Binding-site contacts:
Ligand atom C14 contacts residue TYR503 of chain 1.D at 3.9 Å (hydrophobic).
Ligand atom C02 contacts residue TYR348 of chain 1.B at 3.8 Å (hydrophobic).
Ligand atom C09 contacts residue PHE67 of chain 1.E at 4.0 Å (hydrophobic).
Ligand atom N01 contacts residue SER501 of chain 1.D at 3.9 Å.
Ligand atom O07 contacts residue TYR503 of chain 1.D at 4.2 Å.
Ligand atom O04 contacts residue TYR503 of chain 1.D at 4.3 Å.
Ligand atom N01 contacts residue LEU502 of chain 1.D at 4.5 Å.
Ligand atom O19 contacts residue CYS506 of chain 1.D at 4.3 Å.
Ligand atom C03 contacts residue SER501 of chain 1.D at 3.2 Å.
Ligand atom O12 contacts residue TYR503 of chain 1.D at 3.7 Å.
Ligand atom C09 contacts residue TYR503 of chain 1.D at 4.2 Å (hydrophobic).
Ligand atom P05 contacts residue PHE67 of chain 1.E at 4.4 Å.
Ligand atom C02 contacts residue LEU502 of chain 1.D at 3.8 Å (hydrophobic).
Ligand atom O08 contacts residue PHE67 of chain 1.E at 4.2 Å.
Ligand atom N01 contacts residue TYR348 of chain 1.B at 2.9 Å (h-bond).
Ligand atom C13 contacts residue TYR503 of chain 1.D at 4.2 Å (hydrophobic).
Ligand atom C25 contacts residue PHE67 of chain 1.E at 4.1 Å (hydrophobic).
Ligand atom O07 contacts residue ALA66 of chain 1.E at 3.3 Å.
Ligand atom C17 contacts residue LEU480 of chain 1.D at 4.0 Å (hydrophobic).
Ligand atom O07 contacts residue PHE67 of chain 1.E at 3.0 Å (h-bond).
Ligand atom C23 contacts residue TYR503 of chain 1.D at 4.5 Å (hydrophobic).
Ligand atom C02 contacts residue SER501 of chain 1.D at 3.1 Å.
Ligand atom O19 contacts residue LEU502 of chain 1.D at 4.2 Å.
Ligand atom C15 contacts residue CYS506 of chain 1.D at 4.2 Å (hydrophobic).
Ligand atom C23 contacts residue PHE67 of chain 1.E at 4.2 Å (hydrophobic).
Ligand atom C14 contacts residue CYS506 of chain 1.D at 4.3 Å (hydrophobic).
Ligand atom C18 contacts residue LEU480 of chain 1.D at 4.4 Å (hydrophobic).
Ligand atom O20 contacts residue TYR503 of chain 1.D at 4.4 Å.
Ligand atom O04 contacts residue SER501 of chain 1.D at 3.6 Å (h-bond).
Ligand atom O20 contacts residue PHE67 of chain 1.E at 4.0 Å.
Ligand atom C25 contacts residue TYR503 of chain 1.D at 4.3 Å (hydrophobic).
Ligand atom O07 contacts residue ILE68 of chain 1.E at 4.3 Å.

This protein binds this small molecule.
Small molecule (SMILES): CCCCCC(=O)OC[C@@H](COP(=O)(O)OCCN)OC(=O)CCCCC

Sequence of chain 1.E:
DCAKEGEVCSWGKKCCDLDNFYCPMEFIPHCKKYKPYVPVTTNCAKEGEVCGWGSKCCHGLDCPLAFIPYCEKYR

Sequence of chain 1.B:
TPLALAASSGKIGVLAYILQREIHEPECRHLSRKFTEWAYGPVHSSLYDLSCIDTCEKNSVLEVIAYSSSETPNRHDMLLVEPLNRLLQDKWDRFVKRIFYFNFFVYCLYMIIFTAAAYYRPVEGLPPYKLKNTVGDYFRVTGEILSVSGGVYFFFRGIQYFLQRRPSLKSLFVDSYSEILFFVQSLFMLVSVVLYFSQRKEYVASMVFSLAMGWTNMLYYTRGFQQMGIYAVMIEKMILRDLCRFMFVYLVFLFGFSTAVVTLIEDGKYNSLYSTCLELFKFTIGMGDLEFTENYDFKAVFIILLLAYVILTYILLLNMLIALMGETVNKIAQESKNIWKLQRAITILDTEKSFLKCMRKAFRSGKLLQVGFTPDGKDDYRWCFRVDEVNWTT

Sequence of chain 1.D:
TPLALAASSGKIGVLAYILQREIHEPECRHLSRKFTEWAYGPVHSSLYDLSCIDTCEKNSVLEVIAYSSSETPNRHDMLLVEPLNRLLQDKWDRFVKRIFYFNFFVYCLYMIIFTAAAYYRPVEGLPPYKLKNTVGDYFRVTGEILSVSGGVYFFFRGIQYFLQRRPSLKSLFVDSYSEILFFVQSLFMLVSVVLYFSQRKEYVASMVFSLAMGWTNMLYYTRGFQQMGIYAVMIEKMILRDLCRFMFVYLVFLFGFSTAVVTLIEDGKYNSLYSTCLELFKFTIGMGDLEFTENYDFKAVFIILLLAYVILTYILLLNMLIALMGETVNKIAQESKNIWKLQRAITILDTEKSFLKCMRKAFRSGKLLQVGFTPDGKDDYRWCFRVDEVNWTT